Sequence of chain 1.F:
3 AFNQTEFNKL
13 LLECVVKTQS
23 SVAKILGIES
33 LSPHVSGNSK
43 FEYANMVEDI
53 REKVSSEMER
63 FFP

This protein binds this small molecule.
Small molecule (SMILES): CC(C)[C@H](N)C(=O)N[C@@H](CCC(=O)O)C(=O)N1CCC[C@H]1C(=O)NCC(=O)N[C@@H](CC(=O)O)C(=O)N[C@@H](CC(=O)O)C(=O)N[C@@H](Cc1ccccc1)C(=O)O

Sequence of chain 1.H:
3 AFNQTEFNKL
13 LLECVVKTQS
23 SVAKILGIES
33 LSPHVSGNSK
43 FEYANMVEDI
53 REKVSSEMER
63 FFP

Binding-site contacts:
Ligand atom CG contacts residue TYR45 of chain 1.H at 3.9 Å (hydrophobic).
Ligand atom O contacts residue TYR45 of chain 1.H at 2.9 Å (h-bond).
Ligand atom O contacts residue PHE43 of chain 1.F at 3.7 Å.
Ligand atom N contacts residue TYR45 of chain 1.H at 3.5 Å.
Ligand atom CE2 contacts residue GLN21 of chain 1.H at 3.9 Å.
Ligand atom CE1 contacts residue SER23 of chain 1.E at 3.9 Å.
Ligand atom OD1 contacts residue LYS42 of chain 1.F at 3.7 Å.
Ligand atom OXT contacts residue LYS19 of chain 1.E at 2.8 Å (salt-bridge).
Ligand atom CZ contacts residue GLN21 of chain 1.H at 3.6 Å.
Ligand atom CE2 contacts residue ALA25 of chain 1.H at 3.6 Å (hydrophobic).
Ligand atom CA contacts residue ARG53 of chain 1.H at 3.4 Å.
Ligand atom CE2 contacts residue TYR45 of chain 1.H at 3.2 Å (hydrophobic).
Ligand atom N contacts residue LYS42 of chain 1.F at 3.9 Å.
Ligand atom CZ contacts residue SER23 of chain 1.E at 3.4 Å.
Ligand atom C contacts residue LYS42 of chain 1.F at 3.7 Å.
Ligand atom CD2 contacts residue TYR45 of chain 1.H at 3.2 Å (hydrophobic).
Ligand atom C contacts residue LYS42 of chain 1.F at 3.4 Å.
Ligand atom O contacts residue LYS19 of chain 1.E at 3.0 Å (salt-bridge).
Ligand atom O contacts residue LYS26 of chain 1.H at 3.5 Å.
Ligand atom CE1 contacts residue LYS19 of chain 1.E at 3.9 Å.
Ligand atom C contacts residue TYR45 of chain 1.H at 3.4 Å (hydrophobic).
Ligand atom CE1 contacts residue ILE52 of chain 1.H at 3.4 Å (hydrophobic).
Ligand atom OD1 contacts residue SER22 of chain 1.H at 3.3 Å (h-bond).
Ligand atom N contacts residue TYR45 of chain 1.H at 3.8 Å.
Ligand atom CA contacts residue LYS42 of chain 1.F at 3.4 Å.
Ligand atom CA contacts residue TYR45 of chain 1.H at 3.5 Å (hydrophobic).
Ligand atom CG contacts residue VAL49 of chain 1.H at 3.8 Å (hydrophobic).
Ligand atom O contacts residue ARG53 of chain 1.H at 3.4 Å (salt-bridge).
Ligand atom O contacts residue LYS42 of chain 1.F at 2.8 Å (salt-bridge).
Ligand atom CB contacts residue VAL49 of chain 1.H at 3.6 Å (hydrophobic).
Ligand atom O contacts residue LYS42 of chain 1.F at 3.8 Å.
Ligand atom C contacts residue LYS19 of chain 1.E at 3.3 Å.
Ligand atom O contacts residue TYR45 of chain 1.H at 3.2 Å.
Ligand atom CB contacts residue ARG53 of chain 1.H at 3.4 Å.
Ligand atom CG2 contacts residue ARG53 of chain 1.H at 3.6 Å.
Ligand atom C contacts residue ARG53 of chain 1.H at 3.9 Å.
Ligand atom O contacts residue ALA46 of chain 1.H at 3.9 Å.
Ligand atom CD1 contacts residue VAL49 of chain 1.H at 3.9 Å (hydrophobic).
Ligand atom CD2 contacts residue VAL49 of chain 1.H at 3.8 Å (hydrophobic).
Ligand atom N contacts residue GLY29 of chain 1.H at 3.9 Å.

Sequence of chain 1.E:
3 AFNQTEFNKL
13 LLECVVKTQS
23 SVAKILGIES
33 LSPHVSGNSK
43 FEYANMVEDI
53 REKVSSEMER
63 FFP